The protein below binds the small molecule below.
Small molecule (SMILES): CSCC[C@H](NC(=O)[C@@H](N)CCCN=C(N)N)C(=O)N[C@@H](Cc1ccccc1)C(=O)N1CCC[C@H]1C(=O)N[C@@H](CC(N)=O)C(=O)N[C@@H](C)C(=O)N1CCC[C@H]1C(=O)N[C@@H](Cc1ccc(O)cc1)C(=O)N[C@@H](CC(C)C)C(=O)O

Binding-site contacts:
Ligand atom CG contacts residue TYR7 of chain 1.D at 3.5 Å (hydrophobic).
Ligand atom O contacts residue ARG97 of chain 1.D at 2.9 Å (salt-bridge).
Ligand atom N contacts residue TYR171 of chain 1.D at 2.8 Å (h-bond).
Ligand atom CA contacts residue ASP77 of chain 1.D at 3.6 Å.
Ligand atom CD1 contacts residue TYR159 of chain 1.D at 3.5 Å (hydrophobic).
Ligand atom CG contacts residue GLU63 of chain 1.D at 3.5 Å.
Ligand atom CE contacts residue MET45 of chain 1.D at 3.4 Å (hydrophobic).
Ligand atom CA contacts residue TYR99 of chain 1.D at 3.4 Å (hydrophobic).
Ligand atom O contacts residue LYS146 of chain 1.D at 3.0 Å (salt-bridge).
Ligand atom NH2 contacts residue GLU58 of chain 1.D at 2.8 Å (salt-bridge).
Ligand atom CB contacts residue TYR99 of chain 1.D at 3.3 Å (hydrophobic).
Ligand atom O contacts residue TRP147 of chain 1.D at 2.9 Å (h-bond).
Ligand atom CG contacts residue GLU63 of chain 1.D at 3.5 Å.
Ligand atom CB contacts residue GLU63 of chain 1.D at 3.6 Å.
Ligand atom CD contacts residue GLU63 of chain 1.D at 3.5 Å.
Ligand atom N contacts residue TYR159 of chain 1.D at 3.4 Å.
Ligand atom O contacts residue THR73 of chain 1.D at 3.5 Å (h-bond).
Ligand atom CA contacts residue TYR171 of chain 1.D at 3.6 Å (hydrophobic).
Ligand atom NE contacts residue TRP167 of chain 1.D at 3.3 Å.
Ligand atom OXT contacts residue TYR84 of chain 1.D at 2.8 Å (h-bond).
Ligand atom CA contacts residue GLU63 of chain 1.D at 3.5 Å.
Ligand atom C contacts residue TYR7 of chain 1.D at 3.4 Å (hydrophobic).
Ligand atom O contacts residue TYR159 of chain 1.D at 2.6 Å (h-bond).
Ligand atom N contacts residue TYR99 of chain 1.D at 3.0 Å (h-bond).
Ligand atom O contacts residue HIS70 of chain 1.D at 3.4 Å.
Ligand atom C contacts residue HIS70 of chain 1.D at 3.6 Å.
Ligand atom CD contacts residue LYS66 of chain 1.D at 3.6 Å.
Ligand atom O contacts residue LYS66 of chain 1.D at 3.0 Å (salt-bridge).
Ligand atom O contacts residue THR80 of chain 1.D at 3.5 Å.
Ligand atom CA contacts residue TYR7 of chain 1.D at 3.3 Å (hydrophobic).
Ligand atom N contacts residue ASP77 of chain 1.D at 3.1 Å (salt-bridge).
Ligand atom CE contacts residue GLU63 of chain 1.D at 3.4 Å.
Ligand atom N contacts residue GLU63 of chain 1.D at 2.9 Å (salt-bridge).
Ligand atom CG contacts residue TYR99 of chain 1.D at 3.5 Å (hydrophobic).
Ligand atom CB contacts residue THR73 of chain 1.D at 3.3 Å.
Ligand atom CB contacts residue ARG97 of chain 1.D at 3.5 Å.
Ligand atom NH1 contacts residue GLU63 of chain 1.D at 3.2 Å (salt-bridge).
Ligand atom OXT contacts residue THR143 of chain 1.D at 2.7 Å (h-bond).
Ligand atom CD2 contacts residue THR143 of chain 1.D at 3.6 Å.
Ligand atom N contacts residue TYR7 of chain 1.D at 2.9 Å (h-bond).

Sequence of chain 1.D:
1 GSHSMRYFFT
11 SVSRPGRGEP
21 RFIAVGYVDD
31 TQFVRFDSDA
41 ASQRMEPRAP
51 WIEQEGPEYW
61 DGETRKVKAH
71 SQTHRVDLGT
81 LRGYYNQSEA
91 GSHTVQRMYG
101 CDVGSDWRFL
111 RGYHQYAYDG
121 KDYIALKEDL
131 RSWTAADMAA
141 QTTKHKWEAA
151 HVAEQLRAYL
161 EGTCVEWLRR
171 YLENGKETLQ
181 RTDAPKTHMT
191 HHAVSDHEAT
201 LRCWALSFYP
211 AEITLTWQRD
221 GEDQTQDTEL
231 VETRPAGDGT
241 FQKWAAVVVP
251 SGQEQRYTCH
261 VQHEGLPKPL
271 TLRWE